Sequence of chain 1.A:
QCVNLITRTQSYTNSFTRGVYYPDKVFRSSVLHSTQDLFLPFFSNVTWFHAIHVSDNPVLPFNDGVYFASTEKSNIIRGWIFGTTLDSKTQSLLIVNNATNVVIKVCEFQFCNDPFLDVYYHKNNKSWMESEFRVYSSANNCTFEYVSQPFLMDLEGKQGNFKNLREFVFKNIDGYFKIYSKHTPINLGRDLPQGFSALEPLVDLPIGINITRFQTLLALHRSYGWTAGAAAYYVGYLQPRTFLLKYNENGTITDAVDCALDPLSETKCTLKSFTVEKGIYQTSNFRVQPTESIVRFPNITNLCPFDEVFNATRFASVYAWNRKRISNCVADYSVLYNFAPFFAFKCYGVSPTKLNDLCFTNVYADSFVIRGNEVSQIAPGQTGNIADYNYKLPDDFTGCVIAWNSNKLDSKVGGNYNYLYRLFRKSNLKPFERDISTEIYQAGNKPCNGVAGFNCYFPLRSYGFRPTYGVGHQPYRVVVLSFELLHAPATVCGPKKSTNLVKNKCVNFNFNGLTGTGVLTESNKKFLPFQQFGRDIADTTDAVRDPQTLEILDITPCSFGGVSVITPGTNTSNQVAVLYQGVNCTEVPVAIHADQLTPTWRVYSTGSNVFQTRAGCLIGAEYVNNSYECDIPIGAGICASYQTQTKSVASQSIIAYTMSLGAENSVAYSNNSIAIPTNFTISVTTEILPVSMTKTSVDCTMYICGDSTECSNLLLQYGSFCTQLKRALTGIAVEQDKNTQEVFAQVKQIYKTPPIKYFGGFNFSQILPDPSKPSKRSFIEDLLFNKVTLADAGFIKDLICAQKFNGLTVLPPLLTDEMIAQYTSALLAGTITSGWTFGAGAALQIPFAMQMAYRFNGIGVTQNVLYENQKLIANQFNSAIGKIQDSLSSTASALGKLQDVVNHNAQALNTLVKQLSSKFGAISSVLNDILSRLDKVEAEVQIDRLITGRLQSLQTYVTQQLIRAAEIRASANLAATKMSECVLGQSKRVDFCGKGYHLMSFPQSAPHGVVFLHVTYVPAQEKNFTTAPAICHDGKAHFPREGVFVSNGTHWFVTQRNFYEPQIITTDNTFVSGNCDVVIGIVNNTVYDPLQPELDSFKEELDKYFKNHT

The small molecule below binds the protein below.
Small molecule (SMILES): CC(=O)N[C@H]1[C@H](O[C@H]2[C@H](O)[C@@H](NC(C)=O)CO[C@@H]2CO)O[C@H](CO)[C@@H](O)[C@@H]1O

Sequence of chain 1.C:
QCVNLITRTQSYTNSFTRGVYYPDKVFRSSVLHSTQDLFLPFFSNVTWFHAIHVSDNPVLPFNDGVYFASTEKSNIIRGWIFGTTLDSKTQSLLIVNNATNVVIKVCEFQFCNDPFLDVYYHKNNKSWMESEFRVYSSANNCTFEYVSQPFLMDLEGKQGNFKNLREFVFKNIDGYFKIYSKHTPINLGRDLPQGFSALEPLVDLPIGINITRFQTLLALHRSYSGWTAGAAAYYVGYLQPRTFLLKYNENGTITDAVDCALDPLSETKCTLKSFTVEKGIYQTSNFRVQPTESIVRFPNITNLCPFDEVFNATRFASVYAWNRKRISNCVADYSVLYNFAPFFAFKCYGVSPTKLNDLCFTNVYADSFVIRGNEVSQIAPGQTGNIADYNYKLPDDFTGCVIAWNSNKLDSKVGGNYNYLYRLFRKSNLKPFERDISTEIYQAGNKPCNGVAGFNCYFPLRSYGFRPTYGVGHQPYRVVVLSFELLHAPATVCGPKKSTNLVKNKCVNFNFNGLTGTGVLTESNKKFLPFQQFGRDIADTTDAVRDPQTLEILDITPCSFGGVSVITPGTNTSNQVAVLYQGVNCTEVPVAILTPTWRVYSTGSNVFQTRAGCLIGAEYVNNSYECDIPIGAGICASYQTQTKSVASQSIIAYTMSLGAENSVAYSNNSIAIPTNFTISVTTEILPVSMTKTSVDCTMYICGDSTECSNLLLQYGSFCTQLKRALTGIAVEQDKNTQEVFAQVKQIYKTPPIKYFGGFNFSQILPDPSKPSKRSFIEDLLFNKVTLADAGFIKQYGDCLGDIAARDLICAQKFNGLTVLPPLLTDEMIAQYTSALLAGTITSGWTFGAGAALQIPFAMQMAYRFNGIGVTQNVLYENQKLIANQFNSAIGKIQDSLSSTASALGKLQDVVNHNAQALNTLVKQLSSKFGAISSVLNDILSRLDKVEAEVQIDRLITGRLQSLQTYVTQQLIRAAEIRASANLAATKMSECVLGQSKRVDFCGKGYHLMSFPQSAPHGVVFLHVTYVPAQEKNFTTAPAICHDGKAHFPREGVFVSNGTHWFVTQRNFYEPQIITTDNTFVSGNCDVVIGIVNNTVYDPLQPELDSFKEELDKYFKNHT

Binding-site contacts:
Ligand atom O7 contacts residue ASN613 of chain 1.C at 2.5 Å (h-bond).
Ligand atom C8 contacts residue ILE831 of chain 1.A at 3.9 Å (hydrophobic).
Ligand atom C7 contacts residue ASN613 of chain 1.C at 3.0 Å.
Ligand atom O5 contacts residue THR615 of chain 1.C at 3.4 Å (h-bond).
Ligand atom C7 contacts residue GLN641 of chain 1.C at 4.0 Å.
Ligand atom C5 contacts residue THR615 of chain 1.C at 3.9 Å.
Ligand atom O6 contacts residue THR615 of chain 1.C at 2.9 Å (h-bond).
Ligand atom C6 contacts residue THR615 of chain 1.C at 3.9 Å.
Ligand atom C7 contacts residue ILE831 of chain 1.A at 3.8 Å (hydrophobic).
Ligand atom C8 contacts residue ASN613 of chain 1.C at 4.3 Å.
Ligand atom C5 contacts residue ASN613 of chain 1.C at 3.6 Å.
Ligand atom O7 contacts residue ILE831 of chain 1.A at 3.3 Å.
Ligand atom O7 contacts residue GLN641 of chain 1.C at 4.2 Å.
Ligand atom C1 contacts residue THR615 of chain 1.C at 3.9 Å.
Ligand atom O5 contacts residue ASN613 of chain 1.C at 2.4 Å (h-bond).
Ligand atom C3 contacts residue ASN613 of chain 1.C at 3.8 Å.
Ligand atom C2 contacts residue ASN613 of chain 1.C at 2.5 Å.
Ligand atom C8 contacts residue GLN641 of chain 1.C at 3.5 Å.
Ligand atom C1 contacts residue ASN613 of chain 1.C at 1.4 Å.
Ligand atom N2 contacts residue ASN613 of chain 1.C at 3.1 Å (h-bond).
Ligand atom C4 contacts residue ASN613 of chain 1.C at 4.2 Å.